Sequence of chain 40.H:
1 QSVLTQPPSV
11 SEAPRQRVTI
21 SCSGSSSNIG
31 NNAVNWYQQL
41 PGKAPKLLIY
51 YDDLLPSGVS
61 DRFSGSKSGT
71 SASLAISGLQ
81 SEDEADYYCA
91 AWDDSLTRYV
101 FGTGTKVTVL

A small-molecule ligand and the protein it binds are described below.
Small molecule (SMILES): CC(=O)N[C@H]1[C@H](O[C@H]2[C@H](O)[C@@H](NC(C)=O)CO[C@@H]2CO)O[C@H](CO)[C@@H](O)[C@@H]1O

Binding-site contacts:
Ligand atom N2 contacts residue LEU96 of chain 40.H at 3.6 Å.
Ligand atom N2 contacts residue ASN154 of chain 40.C at 3.9 Å.
Ligand atom C4 contacts residue LEU96 of chain 40.H at 4.3 Å (hydrophobic).
Ligand atom C3 contacts residue LEU96 of chain 40.H at 4.2 Å (hydrophobic).
Ligand atom O5 contacts residue MET151 of chain 40.C at 3.8 Å.
Ligand atom O5 contacts residue ASN154 of chain 40.C at 4.0 Å.
Ligand atom O3 contacts residue SER95 of chain 40.H at 3.2 Å (h-bond).
Ligand atom C1 contacts residue MET151 of chain 40.C at 3.6 Å (hydrophobic).
Ligand atom C7 contacts residue GLY150 of chain 40.C at 3.7 Å.
Ligand atom O4 contacts residue LEU96 of chain 40.H at 3.2 Å.
Ligand atom O3 contacts residue LEU96 of chain 40.H at 4.1 Å.
Ligand atom C2 contacts residue LEU96 of chain 40.H at 3.6 Å (hydrophobic).
Ligand atom O7 contacts residue ASN154 of chain 40.C at 2.9 Å (h-bond).
Ligand atom C3 contacts residue SER95 of chain 40.H at 3.2 Å.
Ligand atom C2 contacts residue ASN154 of chain 40.C at 4.0 Å.
Ligand atom C2 contacts residue SER95 of chain 40.H at 3.4 Å.
Ligand atom C1 contacts residue LEU96 of chain 40.H at 3.9 Å (hydrophobic).
Ligand atom N2 contacts residue SER95 of chain 40.H at 2.6 Å (h-bond).
Ligand atom O7 contacts residue GLY150 of chain 40.C at 2.8 Å (h-bond).
Ligand atom C7 contacts residue ASN154 of chain 40.C at 3.4 Å.
Ligand atom O5 contacts residue LEU96 of chain 40.H at 4.5 Å.
Ligand atom C7 contacts residue MET151 of chain 40.C at 4.3 Å (hydrophobic).
Ligand atom C8 contacts residue SER95 of chain 40.H at 3.5 Å.
Ligand atom O7 contacts residue MET151 of chain 40.C at 3.3 Å.
Ligand atom O7 contacts residue HIS148 of chain 40.C at 4.0 Å.
Ligand atom C8 contacts residue ASN154 of chain 40.C at 4.2 Å.
Ligand atom C8 contacts residue GLY150 of chain 40.C at 3.8 Å.
Ligand atom C7 contacts residue SER95 of chain 40.H at 3.5 Å.
Ligand atom C2 contacts residue MET151 of chain 40.C at 4.1 Å (hydrophobic).
Ligand atom C1 contacts residue SER95 of chain 40.H at 3.6 Å.
Ligand atom C8 contacts residue ASP94 of chain 40.H at 3.5 Å.
Ligand atom C1 contacts residue ASN154 of chain 40.C at 3.1 Å.

Sequence of chain 40.C:
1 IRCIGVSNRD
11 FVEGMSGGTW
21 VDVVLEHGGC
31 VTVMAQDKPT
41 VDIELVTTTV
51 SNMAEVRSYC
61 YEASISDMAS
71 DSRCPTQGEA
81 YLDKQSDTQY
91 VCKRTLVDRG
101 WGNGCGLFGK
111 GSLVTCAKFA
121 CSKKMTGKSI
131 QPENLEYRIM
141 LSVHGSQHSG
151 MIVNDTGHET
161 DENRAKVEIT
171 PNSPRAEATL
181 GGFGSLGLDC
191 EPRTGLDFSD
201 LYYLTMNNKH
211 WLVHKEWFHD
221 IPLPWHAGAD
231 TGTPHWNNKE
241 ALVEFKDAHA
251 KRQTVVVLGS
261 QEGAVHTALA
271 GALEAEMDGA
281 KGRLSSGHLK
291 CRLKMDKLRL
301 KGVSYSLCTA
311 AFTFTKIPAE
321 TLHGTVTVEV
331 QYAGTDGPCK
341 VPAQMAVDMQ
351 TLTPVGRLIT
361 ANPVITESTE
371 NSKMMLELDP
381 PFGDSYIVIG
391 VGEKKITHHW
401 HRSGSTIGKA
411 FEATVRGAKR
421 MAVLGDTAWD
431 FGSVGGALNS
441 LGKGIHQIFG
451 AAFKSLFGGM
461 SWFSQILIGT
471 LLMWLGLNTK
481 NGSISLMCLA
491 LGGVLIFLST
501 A